Sequence of chain 1.B:
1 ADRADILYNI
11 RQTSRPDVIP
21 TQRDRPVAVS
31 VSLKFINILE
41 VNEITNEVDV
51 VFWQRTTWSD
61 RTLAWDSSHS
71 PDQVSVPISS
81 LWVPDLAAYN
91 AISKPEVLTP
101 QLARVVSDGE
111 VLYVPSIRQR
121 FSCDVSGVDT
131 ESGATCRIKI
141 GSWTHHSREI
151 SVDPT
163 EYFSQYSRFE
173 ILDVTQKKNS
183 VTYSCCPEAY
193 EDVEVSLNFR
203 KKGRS

A protein and the small-molecule ligand that binds it are described below.
Small molecule (SMILES): Cc1cccn2c(=O)c(-c3cc(Cl)cc(Cl)c3)c([O-])[n+](Cc3cnc(Cl)s3)c12

Binding-site contacts:
Ligand atom CL2 contacts residue SER186 of chain 1.A at 3.4 Å.
Ligand atom O1 contacts residue ARG55 of chain 1.B at 2.8 Å (salt-bridge).
Ligand atom C1 contacts residue TRP143 of chain 1.A at 3.3 Å (hydrophobic).
Ligand atom C15 contacts residue ARG55 of chain 1.B at 2.8 Å.
Ligand atom C6 contacts residue ARG55 of chain 1.B at 3.6 Å.
Ligand atom C7 contacts residue TRP53 of chain 1.B at 3.3 Å (hydrophobic).
Ligand atom C16 contacts residue TRP143 of chain 1.A at 3.4 Å (hydrophobic).
Ligand atom C15 contacts residue TYR185 of chain 1.A at 3.8 Å (hydrophobic).
Ligand atom O1 contacts residue TRP53 of chain 1.B at 3.5 Å.
Ligand atom C1 contacts residue TYR192 of chain 1.A at 3.6 Å (hydrophobic).
Ligand atom N2 contacts residue TYR185 of chain 1.A at 3.8 Å.
Ligand atom C9 contacts residue TYR185 of chain 1.A at 3.1 Å (hydrophobic).
Ligand atom C2 contacts residue TYR185 of chain 1.A at 3.4 Å (hydrophobic).
Ligand atom C8 contacts residue TRP53 of chain 1.B at 3.5 Å (hydrophobic).
Ligand atom CL3 contacts residue LEU112 of chain 1.B at 3.0 Å.
Ligand atom C9 contacts residue TRP143 of chain 1.A at 3.5 Å (hydrophobic).
Ligand atom C14 contacts residue ARG55 of chain 1.B at 3.0 Å.
Ligand atom C7 contacts residue TYR185 of chain 1.A at 3.8 Å (hydrophobic).
Ligand atom C16 contacts residue TYR192 of chain 1.A at 3.4 Å (hydrophobic).
Ligand atom C17 contacts residue TRP143 of chain 1.A at 3.3 Å (hydrophobic).
Ligand atom C12 contacts residue ARG55 of chain 1.B at 3.7 Å.
Ligand atom N3 contacts residue TRP143 of chain 1.A at 3.8 Å.
Ligand atom C9 contacts residue TYR89 of chain 1.A at 3.4 Å (hydrophobic).
Ligand atom CL3 contacts residue ARG104 of chain 1.B at 3.5 Å.
Ligand atom C11 contacts residue ARG55 of chain 1.B at 3.6 Å.
Ligand atom C1 contacts residue TYR185 of chain 1.A at 3.6 Å (hydrophobic).
Ligand atom CL2 contacts residue ARG55 of chain 1.B at 3.0 Å.
Ligand atom C1 contacts residue TYR89 of chain 1.A at 3.6 Å (hydrophobic).
Ligand atom C3 contacts residue TYR185 of chain 1.A at 3.4 Å (hydrophobic).
Ligand atom C10 contacts residue ARG55 of chain 1.B at 3.5 Å.
Ligand atom C18 contacts residue VAL114 of chain 1.B at 3.8 Å (hydrophobic).
Ligand atom N3 contacts residue THR144 of chain 1.A at 3.8 Å.
Ligand atom CL1 contacts residue LEU112 of chain 1.B at 3.2 Å.
Ligand atom C19 contacts residue TRP143 of chain 1.A at 3.0 Å (hydrophobic).
Ligand atom C13 contacts residue ARG55 of chain 1.B at 3.6 Å.
Ligand atom N3 contacts residue VAL114 of chain 1.B at 3.6 Å.
Ligand atom C8 contacts residue TRP143 of chain 1.A at 3.1 Å (hydrophobic).
Ligand atom O2 contacts residue TYR192 of chain 1.A at 3.8 Å.
Ligand atom CL2 contacts residue CYS187 of chain 1.A at 3.7 Å.
Ligand atom C8 contacts residue TYR185 of chain 1.A at 3.3 Å (hydrophobic).

Sequence of chain 1.A:
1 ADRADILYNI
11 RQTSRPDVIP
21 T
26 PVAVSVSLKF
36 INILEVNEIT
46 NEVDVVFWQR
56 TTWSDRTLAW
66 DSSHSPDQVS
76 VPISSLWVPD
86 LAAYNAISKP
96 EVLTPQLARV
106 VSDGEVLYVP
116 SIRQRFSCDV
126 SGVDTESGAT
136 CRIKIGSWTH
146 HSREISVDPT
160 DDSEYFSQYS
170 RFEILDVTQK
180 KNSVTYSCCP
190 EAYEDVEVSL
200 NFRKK